Binding-site contacts:
Ligand atom O3G contacts residue ASN45 of chain 2.A at 2.9 Å (h-bond).
Ligand atom PB contacts residue SER161 of chain 2.A at 3.7 Å.
Ligand atom PB contacts residue MG1 of chain 2.C at 3.4 Å.
Ligand atom PG contacts residue ASN45 of chain 2.A at 3.7 Å.
Ligand atom O3' contacts residue SER161 of chain 2.A at 3.7 Å.
Ligand atom N6 contacts residue LEU164 of chain 2.A at 3.5 Å.
Ligand atom C5 contacts residue LEU164 of chain 2.A at 3.5 Å (hydrophobic).
Ligand atom C2 contacts residue LEU41 of chain 2.A at 3.6 Å (hydrophobic).
Ligand atom C6 contacts residue ALA62 of chain 2.A at 3.4 Å (hydrophobic).
Ligand atom O2' contacts residue SER117 of chain 2.A at 2.8 Å (h-bond).
Ligand atom O1A contacts residue LYS64 of chain 2.A at 3.2 Å.
Ligand atom O5' contacts residue VAL49 of chain 2.A at 3.6 Å.
Ligand atom O3G contacts residue GLY44 of chain 2.A at 3.5 Å.
Ligand atom C2' contacts residue SER117 of chain 2.A at 3.3 Å.
Ligand atom O3' contacts residue SER117 of chain 2.A at 3.2 Å (h-bond).
Ligand atom N7 contacts residue MET110 of chain 2.A at 3.5 Å.
Ligand atom O1A contacts residue VAL49 of chain 2.A at 3.5 Å.
Ligand atom O2A contacts residue LYS64 of chain 2.A at 2.6 Å (salt-bridge).
Ligand atom O1A contacts residue GLY47 of chain 2.A at 3.6 Å (h-bond).
Ligand atom C6 contacts residue LEU164 of chain 2.A at 3.4 Å (hydrophobic).
Ligand atom S1G contacts residue ASN45 of chain 2.A at 3.5 Å (h-bond).
Ligand atom O3A contacts residue GLY44 of chain 2.A at 3.5 Å.
Ligand atom N1 contacts residue MET113 of chain 2.A at 3.1 Å (h-bond).
Ligand atom O2G contacts residue LYS159 of chain 2.A at 2.7 Å (salt-bridge).
Ligand atom N3 contacts residue LEU41 of chain 2.A at 3.6 Å.
Ligand atom C2 contacts residue MET113 of chain 2.A at 3.3 Å (hydrophobic).
Ligand atom O2A contacts residue ASP175 of chain 2.A at 2.9 Å (salt-bridge).
Ligand atom O2B contacts residue SER161 of chain 2.A at 3.5 Å (h-bond).
Ligand atom N1 contacts residue ALA62 of chain 2.A at 3.6 Å.
Ligand atom O1B contacts residue SER161 of chain 2.A at 3.0 Å (h-bond).
Ligand atom PA contacts residue MG1 of chain 2.C at 3.5 Å.
Ligand atom PG contacts residue LYS159 of chain 2.A at 3.5 Å.
Ligand atom O2A contacts residue MG1 of chain 2.C at 2.5 Å.
Ligand atom S1G contacts residue LYS159 of chain 2.A at 3.5 Å (salt-bridge).
Ligand atom O1B contacts residue MG1 of chain 2.C at 2.1 Å.
Ligand atom N6 contacts residue ALA62 of chain 2.A at 3.3 Å.
Ligand atom O1B contacts residue ASN162 of chain 2.A at 3.4 Å (h-bond).
Ligand atom O2' contacts residue GLN120 of chain 2.A at 2.7 Å (h-bond).
Ligand atom N6 contacts residue MET110 of chain 2.A at 3.7 Å.
Ligand atom N6 contacts residue GLU111 of chain 2.A at 2.8 Å (salt-bridge).

A small-molecule ligand and the protein it binds are described below.
Small molecule (SMILES): Nc1ncnc2c1ncn2[C@@H]1O[C@H](COP(=O)(O)OP(=O)(O)OP(O)(O)=S)[C@@H](O)[C@H]1O

Sequence of chain 2.A:
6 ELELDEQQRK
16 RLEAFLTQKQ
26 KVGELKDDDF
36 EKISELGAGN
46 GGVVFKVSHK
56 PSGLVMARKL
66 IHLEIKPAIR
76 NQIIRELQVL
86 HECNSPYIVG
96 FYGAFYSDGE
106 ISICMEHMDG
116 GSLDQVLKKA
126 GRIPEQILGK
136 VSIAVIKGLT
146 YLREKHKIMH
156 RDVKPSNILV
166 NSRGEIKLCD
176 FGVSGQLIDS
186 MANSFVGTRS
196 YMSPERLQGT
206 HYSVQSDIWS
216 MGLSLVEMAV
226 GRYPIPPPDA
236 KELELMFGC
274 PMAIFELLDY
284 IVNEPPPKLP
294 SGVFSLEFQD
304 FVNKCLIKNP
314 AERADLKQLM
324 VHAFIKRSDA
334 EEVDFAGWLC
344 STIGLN